Sequence of chain 1.B:
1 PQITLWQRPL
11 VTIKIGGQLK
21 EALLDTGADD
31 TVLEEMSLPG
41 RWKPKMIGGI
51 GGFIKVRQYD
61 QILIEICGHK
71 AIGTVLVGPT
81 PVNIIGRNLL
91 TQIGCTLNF

Binding-site contacts:
Ligand atom C25 contacts residue LEU23 of chain 1.A at 3.6 Å (hydrophobic).
Ligand atom C44 contacts residue ILE50 of chain 1.B at 3.4 Å (hydrophobic).
Ligand atom O3 contacts residue ASP29 of chain 1.A at 2.8 Å (salt-bridge).
Ligand atom O11 contacts residue GLY49 of chain 1.B at 3.4 Å.
Ligand atom O60 contacts residue ALA28 of chain 1.B at 3.4 Å.
Ligand atom O60 contacts residue ASP29 of chain 1.B at 3.1 Å (salt-bridge).
Ligand atom C51 contacts residue GLY48 of chain 1.B at 3.3 Å.
Ligand atom C59 contacts residue GLY48 of chain 1.B at 3.3 Å.
Ligand atom C35 contacts residue PRO81 of chain 1.B at 3.6 Å (hydrophobic).
Ligand atom O6 contacts residue ASP25 of chain 1.A at 2.9 Å (salt-bridge).
Ligand atom C34 contacts residue PRO81 of chain 1.B at 3.4 Å (hydrophobic).
Ligand atom O46 contacts residue GLY49 of chain 1.A at 3.2 Å.
Ligand atom C40 contacts residue ASP25 of chain 1.B at 3.2 Å.
Ligand atom O11 contacts residue ILE50 of chain 1.A at 3.5 Å.
Ligand atom C26 contacts residue VAL82 of chain 1.A at 3.5 Å (hydrophobic).
Ligand atom O3 contacts residue GLY27 of chain 1.A at 3.6 Å (h-bond).
Ligand atom O8 contacts residue GLY48 of chain 1.A at 3.5 Å (h-bond).
Ligand atom C24 contacts residue GLY27 of chain 1.B at 3.1 Å.
Ligand atom O6 contacts residue GLY27 of chain 1.B at 3.0 Å (h-bond).
Ligand atom C4 contacts residue ASP25 of chain 1.B at 2.8 Å.
Ligand atom C34 contacts residue GLY48 of chain 1.A at 3.6 Å.
Ligand atom N1 contacts residue GLY48 of chain 1.A at 3.0 Å (h-bond).
Ligand atom C56 contacts residue ASP30 of chain 1.B at 3.5 Å.
Ligand atom C54 contacts residue ASP30 of chain 1.B at 3.6 Å.
Ligand atom C1 contacts residue ASP25 of chain 1.A at 3.5 Å.
Ligand atom O6 contacts residue ALA28 of chain 1.B at 3.5 Å (h-bond).
Ligand atom O60 contacts residue GLY27 of chain 1.B at 3.1 Å (h-bond).
Ligand atom O46 contacts residue GLY48 of chain 1.A at 3.5 Å (h-bond).
Ligand atom C35 contacts residue GLY48 of chain 1.A at 3.0 Å.
Ligand atom N47 contacts residue GLY27 of chain 1.A at 3.1 Å (h-bond).
Ligand atom C24 contacts residue LEU23 of chain 1.A at 3.5 Å (hydrophobic).
Ligand atom C35 contacts residue GLY49 of chain 1.A at 3.5 Å.
Ligand atom C14 contacts residue ASP25 of chain 1.A at 3.5 Å.
Ligand atom C55 contacts residue ASP30 of chain 1.B at 3.2 Å.
Ligand atom C58 contacts residue GLY48 of chain 1.B at 3.5 Å.
Ligand atom C44 contacts residue GLY48 of chain 1.A at 3.5 Å.
Ligand atom C4 contacts residue GLY27 of chain 1.A at 3.6 Å.
Ligand atom C53 contacts residue ALA28 of chain 1.B at 3.6 Å (hydrophobic).
Ligand atom C22 contacts residue ASP25 of chain 1.A at 3.4 Å.
Ligand atom C34 contacts residue GLY49 of chain 1.A at 3.5 Å.

The small molecule below binds the protein below.
Small molecule (SMILES): COC(=O)N[C@H](C(=O)NN(CCC[C@@](O)(Cc1ccccc1)C(=O)N[C@H]1c2ccccc2C[C@H]1O)Cc1ccc(Br)cc1)C(C)(C)C

Sequence of chain 1.A:
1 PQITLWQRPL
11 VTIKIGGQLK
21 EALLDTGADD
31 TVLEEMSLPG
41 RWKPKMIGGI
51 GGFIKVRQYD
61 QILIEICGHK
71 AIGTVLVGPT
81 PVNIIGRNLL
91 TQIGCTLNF